Binding-site contacts:
Ligand atom C6 contacts residue HIS234 of chain 1.A at 3.5 Å.
Ligand atom C14 contacts residue TRP228 of chain 1.A at 3.5 Å (hydrophobic).
Ligand atom C3 contacts residue LEU99 of chain 1.A at 3.6 Å (hydrophobic).
Ligand atom C3 contacts residue VAL105 of chain 1.A at 3.9 Å (hydrophobic).
Ligand atom C10 contacts residue VAL178 of chain 1.A at 3.5 Å (hydrophobic).
Ligand atom C4 contacts residue GLU100 of chain 1.A at 3.6 Å.
Ligand atom C7 contacts residue VAL105 of chain 1.A at 3.8 Å (hydrophobic).
Ligand atom C13 contacts residue TYR187 of chain 1.A at 3.3 Å (hydrophobic).
Ligand atom C9 contacts residue VAL178 of chain 1.A at 3.9 Å (hydrophobic).
Ligand atom C10 contacts residue GLY189 of chain 1.A at 3.3 Å.
Ligand atom C5 contacts residue LEU99 of chain 1.A at 4.0 Å (hydrophobic).
Ligand atom O1 contacts residue LEU99 of chain 1.A at 3.8 Å.
Ligand atom C8 contacts residue VAL105 of chain 1.A at 3.5 Å (hydrophobic).
Ligand atom C7 contacts residue LEU233 of chain 1.A at 4.0 Å (hydrophobic).
Ligand atom F1 contacts residue PHE226 of chain 1.A at 3.5 Å.
Ligand atom C9 contacts residue LYS102 of chain 1.A at 3.6 Å.
Ligand atom C9 contacts residue VAL105 of chain 1.A at 4.0 Å (hydrophobic).
Ligand atom C11 contacts residue LEU99 of chain 1.A at 3.8 Å (hydrophobic).
Ligand atom C1 contacts residue LEU99 of chain 1.A at 3.7 Å (hydrophobic).
Ligand atom O2 contacts residue LEU99 of chain 1.A at 3.3 Å.
Ligand atom C5 contacts residue TYR317 of chain 1.A at 3.6 Å (hydrophobic).
Ligand atom C1 contacts residue LYS102 of chain 1.A at 4.0 Å.
Ligand atom F1 contacts residue LEU233 of chain 1.A at 3.3 Å.
Ligand atom O1 contacts residue GLU100 of chain 1.A at 3.2 Å (salt-bridge).
Ligand atom O3 contacts residue TYR180 of chain 1.A at 3.3 Å.
Ligand atom C4 contacts residue LEU99 of chain 1.A at 3.5 Å (hydrophobic).
Ligand atom C10 contacts residue VAL188 of chain 1.A at 4.0 Å (hydrophobic).
Ligand atom N2 contacts residue LEU99 of chain 1.A at 3.6 Å.
Ligand atom C6 contacts residue TYR317 of chain 1.A at 3.2 Å (hydrophobic).
Ligand atom N1 contacts residue LEU99 of chain 1.A at 3.8 Å.
Ligand atom O1 contacts residue LYS102 of chain 1.A at 3.8 Å.
Ligand atom C12 contacts residue TYR180 of chain 1.A at 3.2 Å (hydrophobic).
Ligand atom N2 contacts residue GLU100 of chain 1.A at 2.6 Å (salt-bridge).
Ligand atom C5 contacts residue GLU100 of chain 1.A at 3.7 Å.
Ligand atom C10 contacts residue VAL105 of chain 1.A at 3.9 Å (hydrophobic).
Ligand atom C1 contacts residue GLU100 of chain 1.A at 3.3 Å.
Ligand atom C10 contacts residue TYR187 of chain 1.A at 3.3 Å (hydrophobic).
Ligand atom C14 contacts residue TYR180 of chain 1.A at 3.8 Å (hydrophobic).
Ligand atom C14 contacts residue PRO94 of chain 1.A at 4.0 Å (hydrophobic).
Ligand atom N2 contacts residue LYS102 of chain 1.A at 4.0 Å.

This protein binds this small molecule.
Small molecule (SMILES): CC[C@H]1C(=O)Nc2ccc(F)cc2N1C(=O)OC(C)C

Sequence of chain 1.A:
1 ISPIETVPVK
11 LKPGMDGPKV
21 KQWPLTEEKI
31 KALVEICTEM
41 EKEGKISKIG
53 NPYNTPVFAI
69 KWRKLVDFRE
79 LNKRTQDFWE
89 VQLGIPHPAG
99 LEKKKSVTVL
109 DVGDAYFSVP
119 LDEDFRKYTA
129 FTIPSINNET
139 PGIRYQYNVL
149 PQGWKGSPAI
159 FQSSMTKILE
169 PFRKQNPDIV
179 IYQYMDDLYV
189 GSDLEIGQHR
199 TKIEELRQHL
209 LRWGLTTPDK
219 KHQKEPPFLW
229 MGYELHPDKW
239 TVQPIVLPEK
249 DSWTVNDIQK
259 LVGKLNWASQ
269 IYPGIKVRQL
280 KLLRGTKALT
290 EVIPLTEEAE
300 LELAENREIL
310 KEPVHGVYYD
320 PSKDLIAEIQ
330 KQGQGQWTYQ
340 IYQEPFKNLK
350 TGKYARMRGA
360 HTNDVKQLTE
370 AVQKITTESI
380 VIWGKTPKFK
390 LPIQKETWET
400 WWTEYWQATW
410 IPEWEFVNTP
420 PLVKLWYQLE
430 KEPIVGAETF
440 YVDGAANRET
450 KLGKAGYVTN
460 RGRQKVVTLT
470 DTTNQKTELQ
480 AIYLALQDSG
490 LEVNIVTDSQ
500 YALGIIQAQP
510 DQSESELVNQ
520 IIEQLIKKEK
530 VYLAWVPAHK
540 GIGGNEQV